Binding-site contacts:
Ligand atom C1 contacts residue ASN8 of chain 1.D at 1.4 Å.
Ligand atom C2 contacts residue ASN8 of chain 1.D at 2.2 Å.
Ligand atom C5 contacts residue ASN8 of chain 1.D at 3.6 Å.
Ligand atom O7 contacts residue PHE7 of chain 1.D at 4.5 Å.
Ligand atom O7 contacts residue ASN8 of chain 1.D at 3.1 Å (h-bond).
Ligand atom O5 contacts residue ASN8 of chain 1.D at 2.4 Å (h-bond).
Ligand atom O5 contacts residue GLY4 of chain 1.D at 4.2 Å.
Ligand atom C8 contacts residue PHE7 of chain 1.D at 4.4 Å (hydrophobic).
Ligand atom O3 contacts residue VAL32 of chain 1.D at 3.8 Å.
Ligand atom C8 contacts residue VAL32 of chain 1.D at 3.9 Å (hydrophobic).
Ligand atom C3 contacts residue ASN8 of chain 1.D at 3.6 Å.
Ligand atom O7 contacts residue GLY4 of chain 1.D at 4.5 Å.
Ligand atom C8 contacts residue ASN8 of chain 1.D at 4.1 Å.
Ligand atom O7 contacts residue VAL32 of chain 1.D at 3.4 Å.
Ligand atom N2 contacts residue ASN8 of chain 1.D at 2.6 Å (h-bond).
Ligand atom C7 contacts residue VAL32 of chain 1.D at 4.0 Å (hydrophobic).
Ligand atom C7 contacts residue ASN8 of chain 1.D at 3.0 Å.
Ligand atom C4 contacts residue ASN8 of chain 1.D at 4.0 Å.

Sequence of chain 1.D:
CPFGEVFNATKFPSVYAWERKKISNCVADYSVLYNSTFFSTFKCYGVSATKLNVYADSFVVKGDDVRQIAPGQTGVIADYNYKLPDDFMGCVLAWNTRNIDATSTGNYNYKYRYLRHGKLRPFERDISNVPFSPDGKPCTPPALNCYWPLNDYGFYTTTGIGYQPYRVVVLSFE

A protein and the small-molecule ligand that binds it are described below.
Small molecule (SMILES): CC(=O)N[C@@H]1[C@@H](O)[C@H](O)[C@@H](CO)O[C@H]1O